Sequence of chain 1.D:
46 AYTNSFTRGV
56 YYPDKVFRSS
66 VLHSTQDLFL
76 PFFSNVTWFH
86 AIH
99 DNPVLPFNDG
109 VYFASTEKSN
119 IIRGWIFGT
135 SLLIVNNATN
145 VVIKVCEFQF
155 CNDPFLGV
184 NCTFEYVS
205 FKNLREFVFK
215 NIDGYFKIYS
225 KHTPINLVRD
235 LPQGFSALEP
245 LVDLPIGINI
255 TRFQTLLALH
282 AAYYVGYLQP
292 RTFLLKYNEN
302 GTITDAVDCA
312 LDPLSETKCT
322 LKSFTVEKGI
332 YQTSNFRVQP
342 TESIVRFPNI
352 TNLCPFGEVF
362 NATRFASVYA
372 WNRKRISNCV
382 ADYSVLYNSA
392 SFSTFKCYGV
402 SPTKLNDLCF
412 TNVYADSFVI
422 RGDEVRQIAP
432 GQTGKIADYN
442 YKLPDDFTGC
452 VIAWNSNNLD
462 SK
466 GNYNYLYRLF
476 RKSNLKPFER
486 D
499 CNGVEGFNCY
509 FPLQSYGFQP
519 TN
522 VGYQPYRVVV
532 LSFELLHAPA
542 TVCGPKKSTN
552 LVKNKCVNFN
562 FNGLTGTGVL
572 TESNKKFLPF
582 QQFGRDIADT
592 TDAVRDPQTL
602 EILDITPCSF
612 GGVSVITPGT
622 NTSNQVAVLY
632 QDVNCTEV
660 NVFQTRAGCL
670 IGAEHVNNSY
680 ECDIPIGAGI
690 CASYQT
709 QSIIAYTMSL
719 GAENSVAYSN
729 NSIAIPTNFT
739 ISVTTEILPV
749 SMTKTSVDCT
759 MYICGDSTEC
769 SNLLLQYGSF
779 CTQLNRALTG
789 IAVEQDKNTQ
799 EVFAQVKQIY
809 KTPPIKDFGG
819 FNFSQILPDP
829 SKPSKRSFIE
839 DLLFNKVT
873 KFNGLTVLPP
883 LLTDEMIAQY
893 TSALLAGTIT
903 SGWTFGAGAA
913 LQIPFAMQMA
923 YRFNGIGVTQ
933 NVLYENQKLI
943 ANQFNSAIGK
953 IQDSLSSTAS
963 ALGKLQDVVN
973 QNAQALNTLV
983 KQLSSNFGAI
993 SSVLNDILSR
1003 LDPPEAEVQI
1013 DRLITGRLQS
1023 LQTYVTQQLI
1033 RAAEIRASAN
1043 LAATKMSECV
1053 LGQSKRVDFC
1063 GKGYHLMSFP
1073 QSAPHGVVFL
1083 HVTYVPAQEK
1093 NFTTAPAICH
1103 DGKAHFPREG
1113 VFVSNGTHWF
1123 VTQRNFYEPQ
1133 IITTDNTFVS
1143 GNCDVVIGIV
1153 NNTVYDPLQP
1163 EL

This protein binds this small molecule.
Small molecule (SMILES): CC(=O)N[C@@H]1[C@@H](O)[C@H](O)[C@@H](CO)O[C@H]1O

Binding-site contacts:
Ligand atom C2 contacts residue ASN141 of chain 1.D at 2.5 Å.
Ligand atom C7 contacts residue ASN141 of chain 1.D at 3.4 Å.
Ligand atom C7 contacts residue ASN144 of chain 1.D at 4.1 Å.
Ligand atom C1 contacts residue ASN141 of chain 1.D at 1.5 Å.
Ligand atom C1 contacts residue ASN144 of chain 1.D at 4.4 Å.
Ligand atom N2 contacts residue ASN141 of chain 1.D at 3.0 Å (h-bond).
Ligand atom C8 contacts residue ASN141 of chain 1.D at 3.4 Å.
Ligand atom C8 contacts residue ALA142 of chain 1.D at 3.9 Å (hydrophobic).
Ligand atom C8 contacts residue THR143 of chain 1.D at 3.3 Å.
Ligand atom C5 contacts residue ASN141 of chain 1.D at 3.8 Å.
Ligand atom C5 contacts residue VAL146 of chain 1.D at 4.1 Å (hydrophobic).
Ligand atom N2 contacts residue ASN144 of chain 1.D at 3.8 Å.
Ligand atom C7 contacts residue ALA142 of chain 1.D at 4.5 Å (hydrophobic).
Ligand atom O7 contacts residue ALA142 of chain 1.D at 4.3 Å.
Ligand atom O5 contacts residue ASN141 of chain 1.D at 2.4 Å (h-bond).
Ligand atom C3 contacts residue ASN141 of chain 1.D at 3.9 Å.
Ligand atom O5 contacts residue VAL146 of chain 1.D at 4.1 Å.
Ligand atom O6 contacts residue VAL146 of chain 1.D at 4.0 Å.
Ligand atom O7 contacts residue ASN141 of chain 1.D at 3.3 Å (h-bond).
Ligand atom C4 contacts residue ASN141 of chain 1.D at 4.3 Å.
Ligand atom C8 contacts residue ASN144 of chain 1.D at 3.1 Å.
Ligand atom C1 contacts residue VAL146 of chain 1.D at 4.2 Å (hydrophobic).